Binding-site contacts:
Ligand atom C17 contacts residue GLY186 of chain 2.A at 4.3 Å.
Ligand atom O17 contacts residue SER142 of chain 2.A at 3.1 Å (h-bond).
Ligand atom C15 contacts residue PHE226 of chain 2.A at 3.5 Å (hydrophobic).
Ligand atom O3 contacts residue HIS221 of chain 2.A at 3.0 Å (h-bond).
Ligand atom C4 contacts residue VAL225 of chain 2.A at 4.1 Å (hydrophobic).
Ligand atom O3 contacts residue GLU282 of chain 2.A at 3.5 Å.
Ligand atom C1 contacts residue LEU149 of chain 2.A at 4.3 Å (hydrophobic).
Ligand atom C12 contacts residue PRO187 of chain 2.A at 4.1 Å (hydrophobic).
Ligand atom C18 contacts residue TYR155 of chain 2.A at 3.8 Å (hydrophobic).
Ligand atom C3 contacts residue MET279 of chain 2.A at 3.7 Å (hydrophobic).
Ligand atom C14 contacts residue PHE226 of chain 2.A at 4.0 Å (hydrophobic).
Ligand atom C17 contacts residue NAP1 of chain 2.D at 3.6 Å.
Ligand atom C18 contacts residue LEU149 of chain 2.A at 3.3 Å (hydrophobic).
Ligand atom O17 contacts residue TYR155 of chain 2.A at 3.2 Å (h-bond).
Ligand atom C4 contacts residue MET279 of chain 2.A at 4.2 Å (hydrophobic).
Ligand atom C12 contacts residue GLY186 of chain 2.A at 4.1 Å.
Ligand atom C12 contacts residue VAL143 of chain 2.A at 3.7 Å (hydrophobic).
Ligand atom C11 contacts residue LEU149 of chain 2.A at 4.0 Å (hydrophobic).
Ligand atom C6 contacts residue TYR218 of chain 2.A at 3.7 Å (hydrophobic).
Ligand atom C13 contacts residue SER142 of chain 2.A at 4.2 Å.
Ligand atom C15 contacts residue GLU194 of chain 2.A at 3.9 Å.
Ligand atom C18 contacts residue SER142 of chain 2.A at 3.7 Å.
Ligand atom C2 contacts residue PHE259 of chain 2.A at 3.8 Å (hydrophobic).
Ligand atom O17 contacts residue NAP1 of chain 2.D at 3.1 Å.
Ligand atom C11 contacts residue VAL143 of chain 2.A at 3.7 Å (hydrophobic).
Ligand atom O3 contacts residue MET279 of chain 2.A at 3.3 Å.
Ligand atom C16 contacts residue PHE226 of chain 2.A at 3.9 Å (hydrophobic).
Ligand atom C10 contacts residue VAL225 of chain 2.A at 4.2 Å (hydrophobic).
Ligand atom C18 contacts residue GLY144 of chain 2.A at 4.1 Å.
Ligand atom C5 contacts residue VAL225 of chain 2.A at 4.1 Å (hydrophobic).
Ligand atom C4 contacts residue HIS221 of chain 2.A at 3.5 Å.
Ligand atom C7 contacts residue TYR218 of chain 2.A at 4.1 Å (hydrophobic).
Ligand atom C3 contacts residue HIS221 of chain 2.A at 3.7 Å.
Ligand atom C16 contacts residue NAP1 of chain 2.D at 4.0 Å.
Ligand atom C6 contacts residue SER222 of chain 2.A at 3.8 Å.
Ligand atom C1 contacts residue PHE259 of chain 2.A at 3.6 Å (hydrophobic).
Ligand atom C12 contacts residue SER142 of chain 2.A at 4.2 Å.
Ligand atom C8 contacts residue LEU149 of chain 2.A at 4.0 Å (hydrophobic).
Ligand atom C7 contacts residue PHE226 of chain 2.A at 3.8 Å (hydrophobic).
Ligand atom C17 contacts residue SER142 of chain 2.A at 4.2 Å.

Sequence of chain 2.A:
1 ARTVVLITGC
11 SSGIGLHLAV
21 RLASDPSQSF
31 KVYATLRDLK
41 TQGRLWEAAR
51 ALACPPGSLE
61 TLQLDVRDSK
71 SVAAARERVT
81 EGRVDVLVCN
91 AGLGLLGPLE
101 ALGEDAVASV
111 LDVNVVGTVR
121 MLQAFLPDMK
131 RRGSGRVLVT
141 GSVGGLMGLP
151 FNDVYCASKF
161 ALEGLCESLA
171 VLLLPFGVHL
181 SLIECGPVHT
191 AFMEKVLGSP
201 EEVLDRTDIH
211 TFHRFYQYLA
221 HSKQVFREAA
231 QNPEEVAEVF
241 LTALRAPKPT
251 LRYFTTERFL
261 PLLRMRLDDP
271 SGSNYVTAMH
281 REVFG

A small-molecule ligand and the protein it binds are described below.
Small molecule (SMILES): C[C@]12CC[C@@H]3c4ccc(O)cc4CC[C@H]3[C@@H]1CC[C@@H]2O